Sequence of chain 1.A:
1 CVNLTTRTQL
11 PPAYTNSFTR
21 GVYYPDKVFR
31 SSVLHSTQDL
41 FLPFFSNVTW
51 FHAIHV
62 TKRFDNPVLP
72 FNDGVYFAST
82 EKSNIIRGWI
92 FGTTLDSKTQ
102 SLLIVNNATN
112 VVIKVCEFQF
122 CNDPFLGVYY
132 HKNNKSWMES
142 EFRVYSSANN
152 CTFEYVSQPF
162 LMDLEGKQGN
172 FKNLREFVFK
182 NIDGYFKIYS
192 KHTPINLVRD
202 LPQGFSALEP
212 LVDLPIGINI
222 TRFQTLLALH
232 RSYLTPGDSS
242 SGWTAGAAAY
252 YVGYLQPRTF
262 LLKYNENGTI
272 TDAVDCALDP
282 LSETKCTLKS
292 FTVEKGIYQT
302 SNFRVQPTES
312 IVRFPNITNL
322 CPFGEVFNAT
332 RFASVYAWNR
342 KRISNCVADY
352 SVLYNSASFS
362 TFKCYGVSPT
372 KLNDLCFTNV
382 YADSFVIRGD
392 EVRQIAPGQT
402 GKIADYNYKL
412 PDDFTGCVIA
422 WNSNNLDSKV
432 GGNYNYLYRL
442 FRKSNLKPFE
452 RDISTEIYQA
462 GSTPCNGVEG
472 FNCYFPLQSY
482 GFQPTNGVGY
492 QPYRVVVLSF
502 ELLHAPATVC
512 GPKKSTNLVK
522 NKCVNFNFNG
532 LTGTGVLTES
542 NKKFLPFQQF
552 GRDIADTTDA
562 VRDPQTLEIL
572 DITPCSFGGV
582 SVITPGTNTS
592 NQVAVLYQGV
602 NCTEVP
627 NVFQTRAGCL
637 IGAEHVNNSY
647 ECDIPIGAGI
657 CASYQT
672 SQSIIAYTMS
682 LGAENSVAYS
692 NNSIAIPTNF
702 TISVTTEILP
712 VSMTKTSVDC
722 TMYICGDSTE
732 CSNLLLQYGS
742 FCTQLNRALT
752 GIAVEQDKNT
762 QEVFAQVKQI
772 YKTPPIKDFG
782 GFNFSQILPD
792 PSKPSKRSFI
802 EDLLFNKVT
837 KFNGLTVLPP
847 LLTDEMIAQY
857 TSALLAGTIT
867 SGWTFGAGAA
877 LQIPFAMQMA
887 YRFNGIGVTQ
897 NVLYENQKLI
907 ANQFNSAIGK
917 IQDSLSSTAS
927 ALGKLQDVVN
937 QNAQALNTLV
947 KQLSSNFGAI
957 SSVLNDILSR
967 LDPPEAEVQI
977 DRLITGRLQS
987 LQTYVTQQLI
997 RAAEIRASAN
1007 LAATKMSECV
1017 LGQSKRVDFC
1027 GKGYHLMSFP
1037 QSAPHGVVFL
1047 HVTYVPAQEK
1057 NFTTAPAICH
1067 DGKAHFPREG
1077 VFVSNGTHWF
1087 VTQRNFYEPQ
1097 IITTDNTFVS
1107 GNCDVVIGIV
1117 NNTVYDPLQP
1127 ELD

Sequence of chain 1.C:
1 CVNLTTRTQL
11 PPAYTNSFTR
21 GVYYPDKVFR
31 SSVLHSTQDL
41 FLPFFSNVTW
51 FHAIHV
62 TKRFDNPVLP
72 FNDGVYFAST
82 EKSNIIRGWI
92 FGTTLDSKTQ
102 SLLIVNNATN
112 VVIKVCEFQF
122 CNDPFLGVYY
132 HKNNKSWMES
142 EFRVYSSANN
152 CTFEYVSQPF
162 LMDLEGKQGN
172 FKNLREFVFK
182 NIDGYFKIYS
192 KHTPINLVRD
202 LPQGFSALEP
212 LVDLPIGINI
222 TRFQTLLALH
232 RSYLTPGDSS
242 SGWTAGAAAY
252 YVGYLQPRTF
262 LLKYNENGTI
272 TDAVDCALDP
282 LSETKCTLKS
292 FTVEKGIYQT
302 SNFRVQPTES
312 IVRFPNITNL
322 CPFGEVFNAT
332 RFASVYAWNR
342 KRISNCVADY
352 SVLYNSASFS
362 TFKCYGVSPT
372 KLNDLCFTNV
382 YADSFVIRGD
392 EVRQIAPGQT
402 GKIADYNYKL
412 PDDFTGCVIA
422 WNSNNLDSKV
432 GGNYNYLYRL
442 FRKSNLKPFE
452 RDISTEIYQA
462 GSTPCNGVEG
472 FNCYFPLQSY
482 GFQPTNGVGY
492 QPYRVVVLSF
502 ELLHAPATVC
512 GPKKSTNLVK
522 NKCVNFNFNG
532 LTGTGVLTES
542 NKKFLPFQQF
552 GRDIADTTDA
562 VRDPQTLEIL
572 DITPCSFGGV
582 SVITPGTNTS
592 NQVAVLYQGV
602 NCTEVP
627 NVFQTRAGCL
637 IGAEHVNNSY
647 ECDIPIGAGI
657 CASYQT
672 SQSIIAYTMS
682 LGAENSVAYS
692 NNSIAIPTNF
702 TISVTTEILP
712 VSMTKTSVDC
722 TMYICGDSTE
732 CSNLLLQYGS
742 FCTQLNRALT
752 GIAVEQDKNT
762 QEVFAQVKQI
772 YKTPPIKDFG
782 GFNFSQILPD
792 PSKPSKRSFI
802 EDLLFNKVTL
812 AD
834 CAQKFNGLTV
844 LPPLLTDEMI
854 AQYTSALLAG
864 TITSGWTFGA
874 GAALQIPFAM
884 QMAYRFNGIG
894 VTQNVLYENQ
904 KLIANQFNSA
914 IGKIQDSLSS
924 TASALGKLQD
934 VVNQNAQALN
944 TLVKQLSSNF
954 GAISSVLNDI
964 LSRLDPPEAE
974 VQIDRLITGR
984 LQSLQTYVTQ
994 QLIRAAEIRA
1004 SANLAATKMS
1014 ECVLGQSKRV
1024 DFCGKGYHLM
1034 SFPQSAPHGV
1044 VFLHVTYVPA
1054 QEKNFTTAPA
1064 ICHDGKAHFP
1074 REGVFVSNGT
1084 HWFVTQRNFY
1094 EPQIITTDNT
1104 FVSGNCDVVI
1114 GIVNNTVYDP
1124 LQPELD

Binding-site contacts:
Ligand atom N2 contacts residue ASN268 of chain 1.A at 2.8 Å (h-bond).
Ligand atom O5 contacts residue ASN268 of chain 1.A at 2.4 Å (h-bond).
Ligand atom C1 contacts residue ASN268 of chain 1.A at 1.4 Å.
Ligand atom C1 contacts residue LYS544 of chain 1.C at 4.1 Å.
Ligand atom C3 contacts residue ASN268 of chain 1.A at 3.8 Å.
Ligand atom C2 contacts residue LYS544 of chain 1.C at 4.0 Å.
Ligand atom O7 contacts residue ASN268 of chain 1.A at 2.9 Å (h-bond).
Ligand atom C2 contacts residue ASN268 of chain 1.A at 2.5 Å.
Ligand atom C4 contacts residue LYS544 of chain 1.C at 3.9 Å.
Ligand atom C7 contacts residue ASN268 of chain 1.A at 3.0 Å.
Ligand atom C6 contacts residue LYS544 of chain 1.C at 3.9 Å.
Ligand atom C5 contacts residue ASN268 of chain 1.A at 3.7 Å.
Ligand atom C8 contacts residue ASN268 of chain 1.A at 4.2 Å.
Ligand atom C8 contacts residue THR270 of chain 1.A at 4.0 Å.
Ligand atom C5 contacts residue LYS544 of chain 1.C at 3.9 Å.
Ligand atom O5 contacts residue LYS544 of chain 1.C at 3.3 Å (salt-bridge).
Ligand atom C4 contacts residue ASN268 of chain 1.A at 4.3 Å.

A small-molecule ligand and the protein it binds are described below.
Small molecule (SMILES): CC(=O)N[C@@H]1[C@@H](O)[C@H](O)[C@@H](CO)O[C@H]1O